Sequence of chain 1.I:
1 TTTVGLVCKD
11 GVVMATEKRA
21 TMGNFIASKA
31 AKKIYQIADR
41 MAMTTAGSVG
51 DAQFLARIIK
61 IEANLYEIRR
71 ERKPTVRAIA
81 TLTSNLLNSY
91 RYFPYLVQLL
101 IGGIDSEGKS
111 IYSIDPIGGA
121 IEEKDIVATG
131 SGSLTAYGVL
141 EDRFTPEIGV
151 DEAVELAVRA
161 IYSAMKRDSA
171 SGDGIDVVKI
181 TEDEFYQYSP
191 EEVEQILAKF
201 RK

Sequence of chain 1.H:
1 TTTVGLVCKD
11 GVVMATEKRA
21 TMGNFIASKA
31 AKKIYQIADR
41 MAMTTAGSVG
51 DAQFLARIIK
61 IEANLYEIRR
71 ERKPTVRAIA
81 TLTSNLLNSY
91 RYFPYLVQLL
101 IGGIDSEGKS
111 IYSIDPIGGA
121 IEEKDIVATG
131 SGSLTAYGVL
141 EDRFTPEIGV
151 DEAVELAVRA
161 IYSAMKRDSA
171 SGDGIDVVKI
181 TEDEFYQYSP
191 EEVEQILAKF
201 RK

This protein binds this small molecule.
Small molecule (SMILES): CCCC[C@@H](C=O)NC(=O)[C@H](CC(C)C)NC(=O)[C@H](CC(C)C)NC(C)=O

Binding-site contacts:
Ligand atom CG3 contacts residue GLY47 of chain 1.H at 3.8 Å.
Ligand atom C10 contacts residue MET22 of chain 1.H at 3.8 Å (hydrophobic).
Ligand atom CD1 contacts residue ILE121 of chain 1.I at 3.8 Å (hydrophobic).
Ligand atom CD1 contacts residue ASP115 of chain 1.I at 3.5 Å.
Ligand atom CB1 contacts residue VAL49 of chain 1.H at 3.5 Å (hydrophobic).
Ligand atom C1 contacts residue THR21 of chain 1.H at 3.4 Å.
Ligand atom O3 contacts residue THR1 of chain 1.H at 2.1 Å (h-bond).
Ligand atom O2 contacts residue THR21 of chain 1.H at 3.0 Å (h-bond).
Ligand atom CA2 contacts residue GLY47 of chain 1.H at 3.3 Å.
Ligand atom O1 contacts residue SER48 of chain 1.H at 3.6 Å.
Ligand atom CA1 contacts residue THR21 of chain 1.H at 3.1 Å.
Ligand atom CD2 contacts residue MET22 of chain 1.H at 3.6 Å (hydrophobic).
Ligand atom CE3 contacts residue LYS32 of chain 1.H at 3.9 Å.
Ligand atom CA3 contacts residue THR1 of chain 1.H at 2.2 Å.
Ligand atom N3 contacts residue GLY47 of chain 1.H at 2.8 Å (h-bond).
Ligand atom CG1 contacts residue ASP115 of chain 1.I at 3.5 Å.
Ligand atom N3 contacts residue THR1 of chain 1.H at 3.3 Å (h-bond).
Ligand atom CB3 contacts residue THR45 of chain 1.H at 3.6 Å.
Ligand atom C1 contacts residue VAL49 of chain 1.H at 3.8 Å (hydrophobic).
Ligand atom C3 contacts residue GLY47 of chain 1.H at 3.9 Å.
Ligand atom O28 contacts residue THR21 of chain 1.H at 3.6 Å (h-bond).
Ligand atom CA3 contacts residue GLY47 of chain 1.H at 3.7 Å.
Ligand atom CA2 contacts residue THR21 of chain 1.H at 3.8 Å.
Ligand atom C19 contacts residue LYS33 of chain 1.H at 3.5 Å.
Ligand atom CE3 contacts residue VAL49 of chain 1.H at 3.6 Å (hydrophobic).
Ligand atom O3 contacts residue GLY47 of chain 1.H at 3.7 Å.
Ligand atom O2 contacts residue ALA20 of chain 1.H at 3.3 Å.
Ligand atom N2 contacts residue THR21 of chain 1.H at 2.7 Å (h-bond).
Ligand atom CD1 contacts residue GLY119 of chain 1.I at 3.9 Å.
Ligand atom CE3 contacts residue ALA31 of chain 1.H at 3.6 Å (hydrophobic).
Ligand atom CB3 contacts residue GLY47 of chain 1.H at 3.5 Å.
Ligand atom O28 contacts residue MET22 of chain 1.H at 3.9 Å.
Ligand atom O1 contacts residue GLY47 of chain 1.H at 3.9 Å.
Ligand atom O1 contacts residue VAL49 of chain 1.H at 3.2 Å (h-bond).
Ligand atom C2 contacts residue GLY47 of chain 1.H at 3.5 Å.
Ligand atom CB1 contacts residue ASP115 of chain 1.I at 3.8 Å.
Ligand atom CB3 contacts residue THR1 of chain 1.H at 3.1 Å.
Ligand atom CG3 contacts residue VAL49 of chain 1.H at 3.7 Å (hydrophobic).
Ligand atom CD2 contacts residue ALA27 of chain 1.H at 3.6 Å (hydrophobic).
Ligand atom C3 contacts residue THR1 of chain 1.H at 1.2 Å.